The small molecule below binds the protein below.
Small molecule (SMILES): CC(=O)N[C@H]1[C@H](O[C@H]2[C@H](O)[C@@H](NC(C)=O)CO[C@@H]2CO)O[C@H](CO)[C@@H](O)[C@@H]1O

Sequence of chain 1.B:
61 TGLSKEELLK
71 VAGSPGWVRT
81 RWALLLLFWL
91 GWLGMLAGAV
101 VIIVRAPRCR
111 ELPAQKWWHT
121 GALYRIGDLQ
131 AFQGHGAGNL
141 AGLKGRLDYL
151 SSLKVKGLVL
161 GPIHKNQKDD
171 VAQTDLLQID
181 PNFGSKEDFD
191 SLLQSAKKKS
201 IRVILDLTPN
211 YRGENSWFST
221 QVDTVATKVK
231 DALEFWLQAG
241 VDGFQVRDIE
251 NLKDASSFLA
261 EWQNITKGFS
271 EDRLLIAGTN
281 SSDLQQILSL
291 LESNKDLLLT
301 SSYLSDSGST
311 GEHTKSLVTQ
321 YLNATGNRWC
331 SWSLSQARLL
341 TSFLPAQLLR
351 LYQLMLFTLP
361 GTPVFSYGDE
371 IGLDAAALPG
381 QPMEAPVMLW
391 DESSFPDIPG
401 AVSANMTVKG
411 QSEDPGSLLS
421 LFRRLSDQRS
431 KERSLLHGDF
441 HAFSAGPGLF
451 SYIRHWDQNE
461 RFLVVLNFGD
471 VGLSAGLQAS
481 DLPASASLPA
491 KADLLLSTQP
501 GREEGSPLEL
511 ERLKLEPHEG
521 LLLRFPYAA

Binding-site contacts:
Ligand atom N2 contacts residue MET406 of chain 1.B at 4.2 Å.
Ligand atom O5 contacts residue ASN405 of chain 1.B at 2.2 Å (h-bond).
Ligand atom C1 contacts residue ASN405 of chain 1.B at 1.4 Å.
Ligand atom C8 contacts residue MET406 of chain 1.B at 3.7 Å (hydrophobic).
Ligand atom C8 contacts residue SER403 of chain 1.B at 3.9 Å.
Ligand atom C2 contacts residue ASN405 of chain 1.B at 2.6 Å.
Ligand atom N2 contacts residue ASN405 of chain 1.B at 3.0 Å (h-bond).
Ligand atom C5 contacts residue ASN405 of chain 1.B at 3.5 Å.
Ligand atom C8 contacts residue ASN405 of chain 1.B at 4.3 Å.
Ligand atom C7 contacts residue MET406 of chain 1.B at 4.0 Å (hydrophobic).
Ligand atom C3 contacts residue ASN405 of chain 1.B at 3.9 Å.
Ligand atom N2 contacts residue SER403 of chain 1.B at 4.5 Å.
Ligand atom C4 contacts residue ASN405 of chain 1.B at 4.2 Å.
Ligand atom C7 contacts residue ASN405 of chain 1.B at 4.0 Å.